Sequence of chain 1.A:
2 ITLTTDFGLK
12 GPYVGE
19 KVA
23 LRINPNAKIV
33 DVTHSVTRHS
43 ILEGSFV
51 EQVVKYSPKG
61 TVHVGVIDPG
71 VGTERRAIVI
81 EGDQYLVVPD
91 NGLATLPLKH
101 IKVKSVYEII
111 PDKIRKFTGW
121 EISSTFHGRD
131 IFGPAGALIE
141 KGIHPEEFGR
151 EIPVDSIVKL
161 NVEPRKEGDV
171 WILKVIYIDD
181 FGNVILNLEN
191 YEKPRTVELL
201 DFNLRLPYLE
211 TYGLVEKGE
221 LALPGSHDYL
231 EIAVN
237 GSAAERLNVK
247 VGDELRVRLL

Sequence of chain 1.C:
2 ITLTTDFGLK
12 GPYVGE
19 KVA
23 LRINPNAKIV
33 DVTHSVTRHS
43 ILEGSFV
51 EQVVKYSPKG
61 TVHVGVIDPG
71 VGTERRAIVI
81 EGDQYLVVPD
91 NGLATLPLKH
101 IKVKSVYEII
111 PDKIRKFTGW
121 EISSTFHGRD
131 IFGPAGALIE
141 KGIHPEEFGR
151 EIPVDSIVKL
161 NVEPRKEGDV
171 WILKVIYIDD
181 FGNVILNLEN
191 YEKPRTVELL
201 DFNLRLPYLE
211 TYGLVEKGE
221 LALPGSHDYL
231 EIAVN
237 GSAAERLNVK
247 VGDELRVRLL

A protein and the small-molecule ligand that binds it are described below.
Small molecule (SMILES): Nc1ncnc2c1ncn2[C@@H]1O[C@H](CO)[C@@H](O)[C@H]1O

Binding-site contacts:
Ligand atom C2 contacts residue TYR212 of chain 1.A at 3.5 Å (hydrophobic).
Ligand atom C2 contacts residue ASN235 of chain 1.A at 3.7 Å.
Ligand atom C5' contacts residue TYR212 of chain 1.A at 3.5 Å (hydrophobic).
Ligand atom C2 contacts residue HIS41 of chain 1.C at 3.5 Å.
Ligand atom O5' contacts residue ASP68 of chain 1.C at 3.6 Å.
Ligand atom C8 contacts residue TYR212 of chain 1.A at 3.5 Å (hydrophobic).
Ligand atom N1 contacts residue TYR212 of chain 1.A at 3.5 Å.
Ligand atom N7 contacts residue TYR212 of chain 1.A at 3.4 Å.
Ligand atom C3' contacts residue TYR212 of chain 1.A at 3.7 Å (hydrophobic).
Ligand atom C4' contacts residue VAL71 of chain 1.C at 2.6 Å (hydrophobic).
Ligand atom N3 contacts residue HIS41 of chain 1.C at 3.1 Å.
Ligand atom C5' contacts residue VAL71 of chain 1.C at 2.2 Å (hydrophobic).
Ligand atom C4 contacts residue HIS41 of chain 1.C at 3.3 Å.
Ligand atom C3' contacts residue THR125 of chain 1.C at 3.5 Å.
Ligand atom C5 contacts residue TYR212 of chain 1.A at 3.4 Å (hydrophobic).
Ligand atom N6 contacts residue ASN183 of chain 1.A at 3.1 Å (h-bond).
Ligand atom C5' contacts residue PRO69 of chain 1.C at 2.9 Å (hydrophobic).
Ligand atom O5' contacts residue TYR212 of chain 1.A at 2.4 Å.
Ligand atom O2' contacts residue ASP68 of chain 1.C at 3.6 Å (salt-bridge).
Ligand atom C8 contacts residue PHE181 of chain 1.A at 3.6 Å (hydrophobic).
Ligand atom N9 contacts residue TYR212 of chain 1.A at 3.5 Å.
Ligand atom N7 contacts residue PHE181 of chain 1.A at 3.6 Å.
Ligand atom C4' contacts residue ASP68 of chain 1.C at 1.9 Å.
Ligand atom C3' contacts residue ASP68 of chain 1.C at 3.3 Å.
Ligand atom C1' contacts residue ASP68 of chain 1.C at 3.6 Å.
Ligand atom N7 contacts residue ASN183 of chain 1.A at 3.0 Å (h-bond).
Ligand atom O5' contacts residue VAL71 of chain 1.C at 3.2 Å.
Ligand atom N3 contacts residue TYR212 of chain 1.A at 3.4 Å.
Ligand atom O3' contacts residue VAL71 of chain 1.C at 2.6 Å.
Ligand atom O4' contacts residue PRO69 of chain 1.C at 3.3 Å.
Ligand atom N1 contacts residue MSE236 of chain 1.A at 2.8 Å (h-bond).
Ligand atom O4' contacts residue ASP68 of chain 1.C at 2.3 Å (salt-bridge).
Ligand atom C2 contacts residue MSE236 of chain 1.A at 3.5 Å.
Ligand atom O5' contacts residue PRO69 of chain 1.C at 3.0 Å (h-bond).
Ligand atom O3' contacts residue THR125 of chain 1.C at 2.5 Å (h-bond).
Ligand atom C4 contacts residue TYR212 of chain 1.A at 3.3 Å (hydrophobic).
Ligand atom C3' contacts residue VAL71 of chain 1.C at 2.8 Å (hydrophobic).
Ligand atom C6 contacts residue TYR212 of chain 1.A at 3.5 Å (hydrophobic).
Ligand atom N6 contacts residue VAL234 of chain 1.A at 3.0 Å (h-bond).
Ligand atom C5' contacts residue ASP68 of chain 1.C at 2.4 Å.